Sequence of chain 1.A:
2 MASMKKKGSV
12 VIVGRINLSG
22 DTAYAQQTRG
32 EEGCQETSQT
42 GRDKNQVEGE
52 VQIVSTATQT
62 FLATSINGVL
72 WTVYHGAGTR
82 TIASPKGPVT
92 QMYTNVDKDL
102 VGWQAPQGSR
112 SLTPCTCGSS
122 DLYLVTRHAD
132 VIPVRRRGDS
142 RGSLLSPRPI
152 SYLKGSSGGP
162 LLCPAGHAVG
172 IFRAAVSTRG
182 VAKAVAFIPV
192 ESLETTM

The small molecule below binds the protein below.
Small molecule (SMILES): COc1ccc2nc(O[C@@H]3C[C@H]4C(=O)N[C@]5(C(=O)NS(=O)(=O)C6(C)CC6)C[C@H]5/C=C\CCCCC[C@H](NC(=O)OC(C)(C)C)C(=O)N4C3)c(C(F)(F)F)nc2c1

Binding-site contacts:
Ligand atom O55 contacts residue VAL97 of chain 1.A at 3.3 Å.
Ligand atom O39 contacts residue PHE62 of chain 1.A at 3.2 Å.
Ligand atom C23 contacts residue EDO1 of chain 1.G at 3.5 Å.
Ligand atom O16 contacts residue ALA175 of chain 1.A at 3.1 Å.
Ligand atom O38 contacts residue GLY156 of chain 1.A at 2.9 Å (h-bond).
Ligand atom C56 contacts residue VAL97 of chain 1.A at 3.6 Å (hydrophobic).
Ligand atom O39 contacts residue GLY156 of chain 1.A at 3.3 Å.
Ligand atom C42 contacts residue THR61 of chain 1.A at 3.6 Å.
Ligand atom F54 contacts residue ALA175 of chain 1.A at 3.5 Å.
Ligand atom N30 contacts residue ASP100 of chain 1.A at 3.5 Å (salt-bridge).
Ligand atom C42 contacts residue GLN60 of chain 1.A at 3.5 Å.
Ligand atom C12 contacts residue SER158 of chain 1.A at 3.5 Å.
Ligand atom N35 contacts residue HIS76 of chain 1.A at 3.2 Å (h-bond).
Ligand atom F52 contacts residue ASP100 of chain 1.A at 3.5 Å.
Ligand atom C27 contacts residue HIS76 of chain 1.A at 3.4 Å.
Ligand atom O16 contacts residue ALA176 of chain 1.A at 2.9 Å (h-bond).
Ligand atom N35 contacts residue SER158 of chain 1.A at 3.3 Å (h-bond).
Ligand atom O20 contacts residue ALA176 of chain 1.A at 3.3 Å (h-bond).
Ligand atom O36 contacts residue SER157 of chain 1.A at 3.4 Å (h-bond).
Ligand atom F54 contacts residue ASP100 of chain 1.A at 3.4 Å.
Ligand atom O39 contacts residue SER158 of chain 1.A at 2.8 Å (h-bond).
Ligand atom F52 contacts residue ARG174 of chain 1.A at 3.4 Å.
Ligand atom F54 contacts residue ARG174 of chain 1.A at 3.2 Å.
Ligand atom C43 contacts residue GLN60 of chain 1.A at 3.4 Å.
Ligand atom C41 contacts residue HIS76 of chain 1.A at 3.4 Å.
Ligand atom O55 contacts residue TYR75 of chain 1.A at 3.4 Å.
Ligand atom C14 contacts residue PHE173 of chain 1.A at 3.3 Å (hydrophobic).
Ligand atom C04 contacts residue HIS76 of chain 1.A at 3.6 Å.
Ligand atom C44 contacts residue LEU154 of chain 1.A at 3.5 Å (hydrophobic).
Ligand atom N17 contacts residue ALA176 of chain 1.A at 2.8 Å (h-bond).
Ligand atom C56 contacts residue SO41 of chain 1.H at 3.3 Å.
Ligand atom O36 contacts residue SER158 of chain 1.A at 3.3 Å (h-bond).
Ligand atom C01 contacts residue HIS76 of chain 1.A at 3.6 Å.
Ligand atom C23 contacts residue ILE151 of chain 1.A at 3.6 Å (hydrophobic).
Ligand atom S37 contacts residue SER158 of chain 1.A at 3.5 Å (h-bond).
Ligand atom N10 contacts residue ARG174 of chain 1.A at 3.0 Å (salt-bridge).
Ligand atom O36 contacts residue GLY156 of chain 1.A at 3.0 Å (h-bond).
Ligand atom O36 contacts residue LEU154 of chain 1.A at 3.5 Å (h-bond).
Ligand atom C02 contacts residue HIS76 of chain 1.A at 3.5 Å.
Ligand atom N10 contacts residue HIS76 of chain 1.A at 3.3 Å (h-bond).